Binding-site contacts:
Ligand atom CD1 contacts residue ALA34 of chain 1.A at 3.4 Å (hydrophobic).
Ligand atom O contacts residue SER25 of chain 1.A at 2.7 Å (h-bond).
Ligand atom CB contacts residue PHE38 of chain 1.A at 3.8 Å (hydrophobic).
Ligand atom N contacts residue SER25 of chain 1.A at 2.7 Å (h-bond).
Ligand atom CH2 contacts residue PRO31 of chain 1.A at 3.8 Å (hydrophobic).
Ligand atom CB contacts residue ARG18 of chain 1.C at 3.5 Å.
Ligand atom C contacts residue VAL23 of chain 1.A at 3.6 Å (hydrophobic).
Ligand atom CG1 contacts residue VAL23 of chain 1.A at 3.2 Å (hydrophobic).
Ligand atom OE1 contacts residue ARG18 of chain 1.C at 3.4 Å (salt-bridge).
Ligand atom CD1 contacts residue ALA34 of chain 1.A at 3.5 Å (hydrophobic).
Ligand atom ND2 contacts residue PHE38 of chain 1.A at 3.7 Å.
Ligand atom N contacts residue VAL23 of chain 1.A at 2.7 Å (h-bond).
Ligand atom CD contacts residue ARG18 of chain 1.C at 3.2 Å.
Ligand atom CA contacts residue VAL23 of chain 1.A at 3.6 Å (hydrophobic).
Ligand atom CG contacts residue ARG18 of chain 1.C at 3.5 Å.
Ligand atom CZ2 contacts residue PRO20 of chain 1.C at 3.7 Å (hydrophobic).
Ligand atom OE1 contacts residue LYS6 of chain 1.A at 3.4 Å.
Ligand atom C contacts residue LYS22 of chain 1.C at 3.8 Å.
Ligand atom CA contacts residue SER25 of chain 1.A at 3.6 Å.
Ligand atom O contacts residue LEU24 of chain 1.A at 3.3 Å.
Ligand atom CA contacts residue VAL23 of chain 1.A at 3.6 Å (hydrophobic).
Ligand atom O contacts residue PRO27 of chain 1.A at 3.4 Å.
Ligand atom CD1 contacts residue VAL35 of chain 1.A at 3.5 Å (hydrophobic).
Ligand atom CD1 contacts residue PHE38 of chain 1.A at 3.8 Å (hydrophobic).
Ligand atom CZ3 contacts residue TYR21 of chain 1.C at 3.5 Å (hydrophobic).
Ligand atom CZ3 contacts residue PRO31 of chain 1.A at 3.6 Å (hydrophobic).
Ligand atom CA contacts residue SER25 of chain 1.A at 3.6 Å.
Ligand atom CG contacts residue ARG18 of chain 1.C at 3.8 Å.
Ligand atom C contacts residue SER25 of chain 1.A at 3.6 Å.
Ligand atom O contacts residue PRO27 of chain 1.A at 3.7 Å.
Ligand atom CD2 contacts residue VAL23 of chain 1.A at 3.3 Å (hydrophobic).
Ligand atom CG2 contacts residue PHE38 of chain 1.A at 3.5 Å (hydrophobic).
Ligand atom OD2 contacts residue ARG18 of chain 1.C at 3.0 Å (salt-bridge).
Ligand atom O contacts residue LYS22 of chain 1.C at 3.3 Å (salt-bridge).
Ligand atom CE3 contacts residue PRO31 of chain 1.A at 3.6 Å (hydrophobic).
Ligand atom OE2 contacts residue ARG18 of chain 1.C at 3.0 Å (salt-bridge).
Ligand atom CH2 contacts residue TYR21 of chain 1.C at 3.6 Å (hydrophobic).
Ligand atom CD contacts residue LYS6 of chain 1.A at 3.7 Å.
Ligand atom CH2 contacts residue PRO20 of chain 1.C at 3.5 Å (hydrophobic).
Ligand atom O contacts residue THR30 of chain 1.A at 3.5 Å (h-bond).

Sequence of chain 1.C:
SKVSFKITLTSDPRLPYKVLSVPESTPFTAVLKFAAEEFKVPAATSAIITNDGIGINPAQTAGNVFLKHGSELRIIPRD

This protein binds this small molecule.
Small molecule (SMILES): CC[C@H](C)[C@H](NC(=O)CNC(=O)[C@H](CC1=CN=C2C=CC=CC12)NC(=O)[C@H](CCC(=O)O)NC(=O)[C@H](CC(N)=O)NC(=O)[C@@H](N)CC(=O)O)C(=O)N[C@@H](CCC(=O)O)C(=O)N[C@@H](CC(C)C)C(=O)N[C@H](C=O)C(C)C

Sequence of chain 1.A:
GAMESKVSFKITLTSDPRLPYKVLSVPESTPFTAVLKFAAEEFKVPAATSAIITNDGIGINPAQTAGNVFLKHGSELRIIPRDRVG